Sequence of chain 1.B:
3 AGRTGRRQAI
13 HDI

Sequence of chain 1.A:
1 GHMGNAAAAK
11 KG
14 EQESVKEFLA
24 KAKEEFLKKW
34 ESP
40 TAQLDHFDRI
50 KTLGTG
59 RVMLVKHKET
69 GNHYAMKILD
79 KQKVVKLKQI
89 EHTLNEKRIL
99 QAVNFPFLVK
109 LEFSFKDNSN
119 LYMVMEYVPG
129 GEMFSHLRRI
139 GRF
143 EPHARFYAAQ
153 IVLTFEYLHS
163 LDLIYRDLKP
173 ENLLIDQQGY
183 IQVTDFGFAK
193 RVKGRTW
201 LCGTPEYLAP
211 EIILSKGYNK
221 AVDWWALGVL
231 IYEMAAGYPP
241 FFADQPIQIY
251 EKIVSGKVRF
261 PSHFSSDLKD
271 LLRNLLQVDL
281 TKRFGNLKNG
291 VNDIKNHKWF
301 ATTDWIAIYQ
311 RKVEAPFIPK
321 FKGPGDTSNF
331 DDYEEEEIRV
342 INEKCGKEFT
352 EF

Binding-site contacts:
Ligand atom C13 contacts residue ALA73 of chain 1.A at 3.4 Å (hydrophobic).
Ligand atom O1 contacts residue GLY53 of chain 1.A at 3.8 Å.
Ligand atom C8 contacts residue MET123 of chain 1.A at 3.9 Å (hydrophobic).
Ligand atom C8 contacts residue THR186 of chain 1.A at 3.7 Å.
Ligand atom C3 contacts residue GLU130 of chain 1.A at 3.8 Å.
Ligand atom N contacts residue GLU130 of chain 1.A at 2.9 Å (salt-bridge).
Ligand atom C contacts residue GLU173 of chain 1.A at 3.8 Å.
Ligand atom C4 contacts residue GLU130 of chain 1.A at 3.6 Å.
Ligand atom C11 contacts residue PHE330 of chain 1.A at 3.8 Å (hydrophobic).
Ligand atom C5 contacts residue VAL60 of chain 1.A at 3.8 Å (hydrophobic).
Ligand atom C11 contacts residue LEU176 of chain 1.A at 3.7 Å (hydrophobic).
Ligand atom C7 contacts residue MET123 of chain 1.A at 3.6 Å (hydrophobic).
Ligand atom C2 contacts residue ASN174 of chain 1.A at 3.6 Å.
Ligand atom C13 contacts residue VAL126 of chain 1.A at 3.7 Å (hydrophobic).
Ligand atom C3 contacts residue ASP187 of chain 1.A at 3.3 Å.
Ligand atom C4 contacts residue GLU173 of chain 1.A at 3.2 Å.
Ligand atom C contacts residue ARG9 of chain 1.B at 3.6 Å.
Ligand atom C7 contacts residue THR186 of chain 1.A at 3.7 Å.
Ligand atom C3 contacts residue ASN174 of chain 1.A at 3.6 Å.
Ligand atom C4 contacts residue LEU176 of chain 1.A at 3.6 Å (hydrophobic).
Ligand atom O contacts residue VAL60 of chain 1.A at 3.5 Å.
Ligand atom C12 contacts residue PHE330 of chain 1.A at 3.6 Å (hydrophobic).
Ligand atom C4 contacts residue THR186 of chain 1.A at 3.6 Å.
Ligand atom O1 contacts residue LEU52 of chain 1.A at 3.4 Å.
Ligand atom C12 contacts residue TYR125 of chain 1.A at 3.8 Å (hydrophobic).
Ligand atom C12 contacts residue VAL126 of chain 1.A at 3.6 Å (hydrophobic).
Ligand atom C1 contacts residue GLU173 of chain 1.A at 3.5 Å.
Ligand atom C6 contacts residue VAL60 of chain 1.A at 3.8 Å (hydrophobic).
Ligand atom C2 contacts residue GLU173 of chain 1.A at 3.6 Å.
Ligand atom C4 contacts residue ASP187 of chain 1.A at 3.7 Å.
Ligand atom N contacts residue GLU173 of chain 1.A at 2.9 Å (salt-bridge).
Ligand atom N2 contacts residue TYR125 of chain 1.A at 3.7 Å.
Ligand atom C9 contacts residue ALA73 of chain 1.A at 3.6 Å (hydrophobic).
Ligand atom C3 contacts residue GLU173 of chain 1.A at 3.2 Å.
Ligand atom N1 contacts residue GLU130 of chain 1.A at 3.2 Å (salt-bridge).
Ligand atom C12 contacts residue LEU176 of chain 1.A at 3.8 Å (hydrophobic).
Ligand atom N2 contacts residue GLU124 of chain 1.A at 3.8 Å.
Ligand atom N2 contacts residue VAL126 of chain 1.A at 2.9 Å (h-bond).
Ligand atom N2 contacts residue ALA73 of chain 1.A at 3.8 Å.
Ligand atom C13 contacts residue GLU124 of chain 1.A at 3.3 Å.

A small-molecule ligand and the protein it binds are described below.
Small molecule (SMILES): CCCNCCNS(=O)(=O)c1cccc2cnccc12